Binding-site contacts:
Ligand atom N contacts residue ALA105 of chain 1.B at 3.3 Å (h-bond).
Ligand atom CG2 contacts residue VAL8 of chain 1.B at 4.1 Å (hydrophobic).
Ligand atom CA contacts residue SER11 of chain 1.B at 3.6 Å.
Ligand atom O contacts residue CYS107 of chain 1.B at 3.0 Å (h-bond).
Ligand atom CD1 contacts residue GLY10 of chain 1.B at 3.9 Å.
Ligand atom O contacts residue ALA105 of chain 1.B at 3.3 Å (h-bond).
Ligand atom CD contacts residue SER11 of chain 1.B at 3.7 Å.
Ligand atom CB contacts residue CYS107 of chain 1.B at 3.3 Å (hydrophobic).
Ligand atom C contacts residue CYS107 of chain 1.B at 3.2 Å (hydrophobic).
Ligand atom CB contacts residue TRP12 of chain 1.B at 3.5 Å (hydrophobic).
Ligand atom CD contacts residue TRP59 of chain 1.C at 3.9 Å (hydrophobic).
Ligand atom CA contacts residue CYS107 of chain 1.B at 3.6 Å (hydrophobic).
Ligand atom O contacts residue SER11 of chain 1.B at 3.1 Å.
Ligand atom CD1 contacts residue THR102 of chain 1.B at 3.5 Å.
Ligand atom CA contacts residue PRO13 of chain 1.B at 4.1 Å (hydrophobic).
Ligand atom CD1 contacts residue PRO9 of chain 1.B at 3.9 Å (hydrophobic).
Ligand atom O contacts residue TRP59 of chain 1.C at 3.0 Å (h-bond).
Ligand atom SG contacts residue CYS107 of chain 1.B at 2.0 Å (h-bond).
Ligand atom C contacts residue ALA58 of chain 1.C at 4.1 Å (hydrophobic).
Ligand atom CB contacts residue GLN101 of chain 1.B at 3.6 Å.
Ligand atom C contacts residue ALA105 of chain 1.B at 3.5 Å (hydrophobic).
Ligand atom CA contacts residue CYS107 of chain 1.B at 4.0 Å (hydrophobic).
Ligand atom C contacts residue SER11 of chain 1.B at 4.0 Å.
Ligand atom O contacts residue ALA58 of chain 1.C at 3.6 Å.
Ligand atom CA contacts residue ALA105 of chain 1.B at 3.4 Å (hydrophobic).
Ligand atom CB contacts residue SER11 of chain 1.B at 3.7 Å.
Ligand atom N contacts residue SER11 of chain 1.B at 3.7 Å.
Ligand atom CG contacts residue TRP12 of chain 1.B at 3.8 Å (hydrophobic).
Ligand atom CA contacts residue TRP59 of chain 1.C at 3.7 Å (hydrophobic).
Ligand atom C contacts residue TRP59 of chain 1.C at 3.9 Å (hydrophobic).
Ligand atom CB contacts residue PRO13 of chain 1.B at 3.5 Å (hydrophobic).
Ligand atom CG2 contacts residue PRO9 of chain 1.B at 3.9 Å (hydrophobic).
Ligand atom CD1 contacts residue GLN101 of chain 1.B at 4.1 Å.
Ligand atom CG2 contacts residue SER11 of chain 1.B at 3.9 Å.
Ligand atom CG contacts residue SER11 of chain 1.B at 2.9 Å.
Ligand atom CD contacts residue TRP14 of chain 1.B at 4.0 Å (hydrophobic).
Ligand atom N contacts residue CYS107 of chain 1.B at 3.4 Å (h-bond).
Ligand atom CG2 contacts residue GLY57 of chain 1.C at 3.9 Å.
Ligand atom CB contacts residue GLY10 of chain 1.B at 4.0 Å.
Ligand atom O contacts residue VAL106 of chain 1.B at 3.6 Å.

Sequence of chain 1.B:
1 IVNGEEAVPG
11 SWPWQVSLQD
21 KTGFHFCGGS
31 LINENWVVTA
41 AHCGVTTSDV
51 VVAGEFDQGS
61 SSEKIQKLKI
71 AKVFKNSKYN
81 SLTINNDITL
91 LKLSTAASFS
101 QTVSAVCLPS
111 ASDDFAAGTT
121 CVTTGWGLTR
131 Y

Sequence of chain 1.C:
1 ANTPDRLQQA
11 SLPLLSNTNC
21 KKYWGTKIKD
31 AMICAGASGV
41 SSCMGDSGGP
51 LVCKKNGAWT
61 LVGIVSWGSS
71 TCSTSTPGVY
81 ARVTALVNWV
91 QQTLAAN

A protein and the small-molecule ligand that binds it are described below.
Small molecule (SMILES): CC[C@H](C)[C@H](NC(=O)[C@H](C)NC(=O)[C@@H]1CCCN1C(=O)[C@@H](NC(=O)CNC(=O)[C@@H](N)CS)C(C)C)C(=O)N[C@@H](CCC(N)=O)C(=O)N1CCC[C@H]1C(N)=O